Binding-site contacts:
Ligand atom C4 contacts residue MET248 of chain 2.A at 3.7 Å (hydrophobic).
Ligand atom C6 contacts residue TYR264 of chain 2.A at 3.9 Å (hydrophobic).
Ligand atom P2 contacts residue ASN212 of chain 2.A at 3.6 Å.
Ligand atom C1 contacts residue GLY122 of chain 2.A at 3.8 Å.
Ligand atom C4 contacts residue GLY246 of chain 2.A at 3.5 Å.
Ligand atom O6P contacts residue ASN212 of chain 2.A at 3.8 Å.
Ligand atom P2 contacts residue TYR215 of chain 2.A at 3.9 Å.
Ligand atom C3 contacts residue MET248 of chain 2.A at 3.6 Å (hydrophobic).
Ligand atom O4P contacts residue ASN212 of chain 2.A at 3.8 Å.
Ligand atom P2 contacts residue TYR244 of chain 2.A at 3.7 Å.
Ligand atom O5P contacts residue TYR244 of chain 2.A at 2.5 Å (h-bond).
Ligand atom P2 contacts residue ARG243 of chain 2.B at 3.8 Å.
Ligand atom O5P contacts residue TYR264 of chain 2.A at 3.8 Å.
Ligand atom O3 contacts residue MET248 of chain 2.A at 2.9 Å (h-bond).
Ligand atom C6 contacts residue TYR244 of chain 2.A at 3.5 Å (hydrophobic).
Ligand atom O6P contacts residue TYR264 of chain 2.A at 2.5 Å (h-bond).
Ligand atom O5P contacts residue ARG243 of chain 2.B at 3.6 Å (salt-bridge).
Ligand atom O6P contacts residue TYR215 of chain 2.A at 2.8 Å (h-bond).
Ligand atom O3P contacts residue ARG276 of chain 2.A at 3.1 Å (salt-bridge).
Ligand atom O6 contacts residue LYS274 of chain 2.A at 3.0 Å (salt-bridge).
Ligand atom O6 contacts residue TYR264 of chain 2.A at 3.5 Å.
Ligand atom O5P contacts residue ASN212 of chain 2.A at 2.9 Å (h-bond).
Ligand atom O1P contacts residue ASP121 of chain 2.A at 2.8 Å (salt-bridge).
Ligand atom O4 contacts residue MET248 of chain 2.A at 3.3 Å (h-bond).
Ligand atom C6 contacts residue LYS274 of chain 2.A at 3.8 Å.
Ligand atom C2 contacts residue LYS274 of chain 2.A at 3.8 Å.
Ligand atom O1P contacts residue GLY122 of chain 2.A at 2.9 Å (h-bond).
Ligand atom C5 contacts residue LYS274 of chain 2.A at 3.6 Å.
Ligand atom O1P contacts residue MN1 of chain 2.C at 2.4 Å.
Ligand atom O3P contacts residue MN1 of chain 2.C at 2.9 Å.
Ligand atom O3P contacts residue GLU97 of chain 2.A at 3.6 Å.
Ligand atom C1 contacts residue ASP121 of chain 2.A at 3.6 Å.
Ligand atom O1 contacts residue LYS274 of chain 2.A at 3.6 Å.
Ligand atom O3 contacts residue ASP121 of chain 2.A at 2.8 Å (salt-bridge).
Ligand atom P1 contacts residue MN1 of chain 2.C at 3.2 Å.
Ligand atom O3 contacts residue SER247 of chain 2.A at 3.7 Å.
Ligand atom O5 contacts residue LYS274 of chain 2.A at 2.8 Å (salt-bridge).
Ligand atom O4P contacts residue ARG243 of chain 2.B at 2.7 Å (salt-bridge).
Ligand atom P2 contacts residue TYR264 of chain 2.A at 3.6 Å.
Ligand atom C6 contacts residue GLY246 of chain 2.A at 3.8 Å.

Sequence of chain 2.A:
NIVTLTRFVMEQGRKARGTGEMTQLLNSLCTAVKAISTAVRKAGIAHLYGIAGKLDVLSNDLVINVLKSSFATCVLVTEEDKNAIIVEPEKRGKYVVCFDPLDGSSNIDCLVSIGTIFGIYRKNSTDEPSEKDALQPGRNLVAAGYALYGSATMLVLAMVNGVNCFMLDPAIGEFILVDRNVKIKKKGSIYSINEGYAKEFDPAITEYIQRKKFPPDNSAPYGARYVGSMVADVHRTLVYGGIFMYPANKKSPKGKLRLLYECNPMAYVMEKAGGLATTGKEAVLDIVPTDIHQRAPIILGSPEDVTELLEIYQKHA

Sequence of chain 2.B:
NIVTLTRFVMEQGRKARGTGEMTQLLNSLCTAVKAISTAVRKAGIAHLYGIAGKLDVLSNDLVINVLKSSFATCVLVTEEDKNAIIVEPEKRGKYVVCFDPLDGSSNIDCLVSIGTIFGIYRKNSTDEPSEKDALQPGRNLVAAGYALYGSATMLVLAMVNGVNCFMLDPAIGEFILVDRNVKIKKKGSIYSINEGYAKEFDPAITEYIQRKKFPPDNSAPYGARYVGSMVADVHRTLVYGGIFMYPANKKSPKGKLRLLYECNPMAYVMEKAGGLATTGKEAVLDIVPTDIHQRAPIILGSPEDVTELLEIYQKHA

A small-molecule ligand and the protein it binds are described below.
Small molecule (SMILES): O=P(O)(O)OC[C@@H]1O[C@H](COP(=O)(O)O)[C@@H](O)[C@@H]1O